Binding-site contacts:
Ligand atom C5 contacts residue LYS67 of chain 1.EB at 4.0 Å.
Ligand atom P contacts residue TYR121 of chain 1.EB at 4.2 Å.
Ligand atom N1 contacts residue TYR125 of chain 1.EB at 4.0 Å.
Ligand atom O3' contacts residue THR114 of chain 1.DB at 3.6 Å.
Ligand atom C5' contacts residue TRP71 of chain 1.EB at 3.7 Å (hydrophobic).
Ligand atom C3' contacts residue ARG13 of chain 1.EB at 4.1 Å.
Ligand atom C2' contacts residue LYS67 of chain 1.EB at 3.7 Å.
Ligand atom OP1 contacts residue TRP71 of chain 1.EB at 3.4 Å.
Ligand atom OP1 contacts residue LYS6 of chain 1.H at 3.8 Å.
Ligand atom C6 contacts residue LYS67 of chain 1.EB at 3.8 Å.
Ligand atom C8 contacts residue TYR183 of chain 1.EB at 3.7 Å (hydrophobic).
Ligand atom N3 contacts residue TYR125 of chain 1.EB at 3.8 Å.
Ligand atom OP2 contacts residue THR114 of chain 1.DB at 2.4 Å (h-bond).
Ligand atom OP2 contacts residue TYR121 of chain 1.EB at 3.1 Å.
Ligand atom O6 contacts residue LYS67 of chain 1.EB at 4.1 Å.
Ligand atom O6 contacts residue TYR125 of chain 1.EB at 4.2 Å.
Ligand atom O3' contacts residue ASN11 of chain 1.EB at 3.5 Å (h-bond).
Ligand atom P contacts residue THR114 of chain 1.DB at 3.2 Å.
Ligand atom P contacts residue ARG13 of chain 1.EB at 3.4 Å.
Ligand atom C8 contacts residue LYS67 of chain 1.EB at 3.3 Å.
Ligand atom O5' contacts residue TYR183 of chain 1.EB at 4.0 Å.
Ligand atom C2 contacts residue TYR125 of chain 1.EB at 3.7 Å (hydrophobic).
Ligand atom N2 contacts residue TYR125 of chain 1.EB at 3.8 Å.
Ligand atom OP1 contacts residue THR114 of chain 1.DB at 3.5 Å (h-bond).
Ligand atom C2' contacts residue TYR125 of chain 1.EB at 3.8 Å (hydrophobic).
Ligand atom C4' contacts residue ASN11 of chain 1.EB at 4.2 Å.
Ligand atom C6 contacts residue TYR125 of chain 1.EB at 4.0 Å (hydrophobic).
Ligand atom C4 contacts residue TYR125 of chain 1.EB at 4.0 Å (hydrophobic).
Ligand atom OP2 contacts residue TYR183 of chain 1.EB at 3.2 Å.
Ligand atom OP1 contacts residue ARG13 of chain 1.EB at 3.9 Å.
Ligand atom OP2 contacts residue ARG13 of chain 1.EB at 2.2 Å (salt-bridge).
Ligand atom OP2 contacts residue ARG112 of chain 1.DB at 2.5 Å (salt-bridge).
Ligand atom C5 contacts residue TYR125 of chain 1.EB at 4.0 Å (hydrophobic).
Ligand atom C2' contacts residue TYR183 of chain 1.EB at 3.9 Å (hydrophobic).
Ligand atom P contacts residue ARG112 of chain 1.DB at 3.9 Å.
Ligand atom N9 contacts residue TYR125 of chain 1.EB at 4.0 Å.
Ligand atom N7 contacts residue LYS67 of chain 1.EB at 3.0 Å (salt-bridge).
Ligand atom C3' contacts residue TYR183 of chain 1.EB at 3.7 Å (hydrophobic).
Ligand atom O3' contacts residue ARG13 of chain 1.EB at 4.0 Å.
Ligand atom O6 contacts residue SER123 of chain 1.EB at 3.9 Å.

Sequence of chain 1.EB:
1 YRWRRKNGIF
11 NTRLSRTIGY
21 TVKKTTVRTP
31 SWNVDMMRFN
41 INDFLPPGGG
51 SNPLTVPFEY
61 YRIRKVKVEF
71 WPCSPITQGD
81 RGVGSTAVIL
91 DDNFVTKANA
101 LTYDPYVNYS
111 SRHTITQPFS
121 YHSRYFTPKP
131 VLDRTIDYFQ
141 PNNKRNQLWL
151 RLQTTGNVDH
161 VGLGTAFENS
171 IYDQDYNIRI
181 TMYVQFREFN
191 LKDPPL

A small-molecule ligand and the protein it binds are described below.
Small molecule (SMILES): Nc1ccn([C@H]2C[C@H](O[P](=O)(O)OC[C@H]3O[C@@H](n4ccc(N)nc4=O)C[C@@H]3O[P](=O)(O)OC[C@H]3O[C@@H](n4cnc5c(=O)[nH]c(N)nc54)C[C@@H]3O[P](=O)(O)OC[C@H]3O[C@@H](n4cnc5c(=O)[nH]c(N)nc54)C[C@@H]3O)[C@@H](COP(=O)=O)O2)c(=O)n1

Sequence of chain 1.DB:
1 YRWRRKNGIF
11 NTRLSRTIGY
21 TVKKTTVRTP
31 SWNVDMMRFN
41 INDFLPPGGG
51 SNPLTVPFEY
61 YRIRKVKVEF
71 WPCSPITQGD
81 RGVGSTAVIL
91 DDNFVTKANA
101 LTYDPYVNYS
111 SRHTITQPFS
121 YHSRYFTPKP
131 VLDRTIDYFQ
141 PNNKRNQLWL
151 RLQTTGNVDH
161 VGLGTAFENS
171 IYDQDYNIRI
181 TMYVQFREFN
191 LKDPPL

Sequence of chain 1.H:
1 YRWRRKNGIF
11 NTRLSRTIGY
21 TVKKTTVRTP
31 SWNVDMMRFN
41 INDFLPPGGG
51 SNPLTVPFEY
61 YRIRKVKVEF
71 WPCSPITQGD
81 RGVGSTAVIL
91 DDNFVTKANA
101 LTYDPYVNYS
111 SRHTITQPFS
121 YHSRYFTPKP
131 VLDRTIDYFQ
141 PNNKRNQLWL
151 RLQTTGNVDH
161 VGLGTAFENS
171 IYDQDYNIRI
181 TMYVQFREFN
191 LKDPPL